Binding-site contacts:
Ligand atom C5 contacts residue ASN249 of chain 1.E at 4.3 Å.
Ligand atom C7 contacts residue ASN246 of chain 1.E at 3.4 Å.
Ligand atom C5 contacts residue ASN246 of chain 1.E at 3.7 Å.
Ligand atom C6 contacts residue ASN249 of chain 1.E at 4.0 Å.
Ligand atom C1 contacts residue ASN249 of chain 1.E at 3.8 Å.
Ligand atom C8 contacts residue THR248 of chain 1.E at 4.1 Å.
Ligand atom C3 contacts residue ASN246 of chain 1.E at 3.7 Å.
Ligand atom C4 contacts residue ASN246 of chain 1.E at 4.3 Å.
Ligand atom C1 contacts residue ASN246 of chain 1.E at 1.5 Å.
Ligand atom N2 contacts residue ASN246 of chain 1.E at 2.8 Å (h-bond).
Ligand atom C2 contacts residue ASN246 of chain 1.E at 2.5 Å.
Ligand atom O5 contacts residue ASN246 of chain 1.E at 2.4 Å (h-bond).
Ligand atom O7 contacts residue ASN246 of chain 1.E at 3.7 Å.
Ligand atom O5 contacts residue ASN249 of chain 1.E at 3.7 Å.
Ligand atom O6 contacts residue ASN249 of chain 1.E at 3.4 Å (h-bond).
Ligand atom C8 contacts residue ASN246 of chain 1.E at 3.9 Å.

Sequence of chain 1.E:
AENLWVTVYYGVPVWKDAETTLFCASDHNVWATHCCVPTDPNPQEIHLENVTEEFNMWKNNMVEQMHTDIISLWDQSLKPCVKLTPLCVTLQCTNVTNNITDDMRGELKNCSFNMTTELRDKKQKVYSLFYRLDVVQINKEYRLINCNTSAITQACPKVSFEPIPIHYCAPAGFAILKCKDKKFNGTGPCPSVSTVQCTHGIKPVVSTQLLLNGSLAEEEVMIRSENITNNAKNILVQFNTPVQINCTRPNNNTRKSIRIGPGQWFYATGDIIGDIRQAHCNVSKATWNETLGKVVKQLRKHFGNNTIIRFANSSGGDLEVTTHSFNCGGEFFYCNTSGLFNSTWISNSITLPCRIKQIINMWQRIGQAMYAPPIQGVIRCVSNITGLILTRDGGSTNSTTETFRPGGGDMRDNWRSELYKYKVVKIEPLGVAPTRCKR

The protein below binds the small molecule below.
Small molecule (SMILES): CC(=O)N[C@H]1[C@H](O[C@H]2[C@H](O)[C@@H](NC(C)=O)CO[C@@H]2CO)O[C@H](CO)[C@@H](O)[C@@H]1O